Sequence of chain 1.A:
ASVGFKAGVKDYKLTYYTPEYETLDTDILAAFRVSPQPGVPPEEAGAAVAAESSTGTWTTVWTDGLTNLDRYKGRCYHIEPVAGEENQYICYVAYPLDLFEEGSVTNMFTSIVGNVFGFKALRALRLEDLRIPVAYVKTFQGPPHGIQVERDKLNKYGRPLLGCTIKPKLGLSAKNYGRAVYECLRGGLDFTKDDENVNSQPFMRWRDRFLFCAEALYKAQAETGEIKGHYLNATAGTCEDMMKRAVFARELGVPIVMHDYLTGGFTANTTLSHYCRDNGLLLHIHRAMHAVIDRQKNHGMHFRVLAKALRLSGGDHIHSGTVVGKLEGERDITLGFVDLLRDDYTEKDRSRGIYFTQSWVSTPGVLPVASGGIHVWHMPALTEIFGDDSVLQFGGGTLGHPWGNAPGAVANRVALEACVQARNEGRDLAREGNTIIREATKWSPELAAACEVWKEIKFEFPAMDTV

The small molecule below binds the protein below.
Small molecule (SMILES): O=C(COP(=O)(O)O)[C@H](O)[C@H](O)COP(=O)(O)O

Sequence of chain 1.C:
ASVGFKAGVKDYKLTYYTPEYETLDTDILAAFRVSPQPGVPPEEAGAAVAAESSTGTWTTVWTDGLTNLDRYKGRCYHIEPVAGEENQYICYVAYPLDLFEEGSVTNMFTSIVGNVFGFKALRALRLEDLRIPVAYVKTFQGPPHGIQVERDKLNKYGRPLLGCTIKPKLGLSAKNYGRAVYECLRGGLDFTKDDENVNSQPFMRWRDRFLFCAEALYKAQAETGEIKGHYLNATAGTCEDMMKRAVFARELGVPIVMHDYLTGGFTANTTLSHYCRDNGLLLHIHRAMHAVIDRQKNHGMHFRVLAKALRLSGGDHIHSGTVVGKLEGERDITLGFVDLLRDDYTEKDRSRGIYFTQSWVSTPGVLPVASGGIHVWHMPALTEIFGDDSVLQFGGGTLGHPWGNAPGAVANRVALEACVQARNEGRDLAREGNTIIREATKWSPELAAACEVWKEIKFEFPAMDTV

Binding-site contacts:
Ligand atom C4 contacts residue GLU204 of chain 1.C at 3.4 Å.
Ligand atom C3 contacts residue GLU204 of chain 1.C at 3.7 Å.
Ligand atom O1P contacts residue GLY403 of chain 1.C at 3.6 Å.
Ligand atom O3P contacts residue GLY380 of chain 1.C at 3.4 Å.
Ligand atom O4P contacts residue LEU335 of chain 1.C at 3.7 Å.
Ligand atom C5 contacts residue HIS327 of chain 1.C at 3.5 Å.
Ligand atom O2P contacts residue GLY404 of chain 1.C at 3.6 Å.
Ligand atom O6P contacts residue HIS294 of chain 1.C at 3.2 Å (h-bond).
Ligand atom C5 contacts residue HIS294 of chain 1.C at 3.7 Å.
Ligand atom C4 contacts residue HIS294 of chain 1.C at 3.1 Å.
Ligand atom O3 contacts residue GLU204 of chain 1.C at 2.8 Å (salt-bridge).
Ligand atom O1 contacts residue LYS175 of chain 1.C at 3.2 Å (salt-bridge).
Ligand atom P1 contacts residue THR65 of chain 1.A at 3.2 Å.
Ligand atom P1 contacts residue GLY404 of chain 1.C at 3.7 Å.
Ligand atom O3P contacts residue TRP66 of chain 1.A at 3.2 Å.
Ligand atom O2P contacts residue GLY403 of chain 1.C at 2.9 Å (h-bond).
Ligand atom O1P contacts residue TRP66 of chain 1.A at 3.6 Å.
Ligand atom C1 contacts residue SER379 of chain 1.C at 3.3 Å.
Ligand atom C3 contacts residue SER379 of chain 1.C at 3.5 Å.
Ligand atom P2 contacts residue HIS327 of chain 1.C at 3.4 Å.
Ligand atom O2 contacts residue LYS175 of chain 1.C at 3.2 Å (salt-bridge).
Ligand atom O5P contacts residue SER379 of chain 1.C at 3.3 Å (h-bond).
Ligand atom C5 contacts residue SER379 of chain 1.C at 3.7 Å.
Ligand atom O1P contacts residue GLY404 of chain 1.C at 2.7 Å (h-bond).
Ligand atom O4 contacts residue ASN123 of chain 1.A at 2.5 Å (h-bond).
Ligand atom O3P contacts residue LYS334 of chain 1.C at 2.8 Å (salt-bridge).
Ligand atom O6P contacts residue ARG295 of chain 1.C at 3.3 Å.
Ligand atom O3P contacts residue THR65 of chain 1.A at 3.2 Å (h-bond).
Ligand atom O4 contacts residue HIS294 of chain 1.C at 3.3 Å (h-bond).
Ligand atom O4 contacts residue GLU204 of chain 1.C at 3.0 Å (salt-bridge).
Ligand atom O3P contacts residue GLY381 of chain 1.C at 3.0 Å (h-bond).
Ligand atom C4 contacts residue HIS327 of chain 1.C at 3.6 Å.
Ligand atom O1P contacts residue LYS175 of chain 1.C at 3.5 Å.
Ligand atom O3 contacts residue LYS201 of chain 1.C at 3.2 Å (salt-bridge).
Ligand atom O6P contacts residue HIS327 of chain 1.C at 3.1 Å.
Ligand atom O1P contacts residue THR65 of chain 1.A at 2.6 Å (h-bond).
Ligand atom O3 contacts residue THR173 of chain 1.C at 3.4 Å (h-bond).
Ligand atom O5P contacts residue HIS327 of chain 1.C at 2.6 Å (h-bond).
Ligand atom O5 contacts residue HIS294 of chain 1.C at 3.6 Å (h-bond).
Ligand atom O4P contacts residue ARG295 of chain 1.C at 3.2 Å (salt-bridge).